Sequence of chain 11.A:
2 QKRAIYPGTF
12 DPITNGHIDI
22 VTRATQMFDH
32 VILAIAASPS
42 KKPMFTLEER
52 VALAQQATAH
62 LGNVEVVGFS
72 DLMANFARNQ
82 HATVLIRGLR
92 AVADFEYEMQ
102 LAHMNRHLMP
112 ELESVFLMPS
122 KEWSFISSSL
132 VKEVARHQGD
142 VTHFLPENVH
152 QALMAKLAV

The small molecule below binds the protein below.
Small molecule (SMILES): c1ccc(Cn2cnc3ncccc32)cc1

Sequence of chain 7.A:
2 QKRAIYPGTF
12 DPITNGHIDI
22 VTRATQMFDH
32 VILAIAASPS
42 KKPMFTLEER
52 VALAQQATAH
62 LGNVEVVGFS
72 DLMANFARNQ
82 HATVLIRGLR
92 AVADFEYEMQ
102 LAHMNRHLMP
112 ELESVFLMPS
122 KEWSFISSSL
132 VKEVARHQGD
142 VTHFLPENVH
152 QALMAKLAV

Binding-site contacts:
Ligand atom N2 contacts residue LEU73 of chain 7.A at 3.6 Å.
Ligand atom C1 contacts residue MET74 of chain 7.A at 3.8 Å (hydrophobic).
Ligand atom N1 contacts residue LEU73 of chain 7.A at 3.6 Å.
Ligand atom C8 contacts residue MET74 of chain 7.A at 3.9 Å (hydrophobic).
Ligand atom C3 contacts residue MET74 of chain 7.A at 3.8 Å (hydrophobic).
Ligand atom C12 contacts residue MET74 of chain 7.A at 3.9 Å (hydrophobic).
Ligand atom C7 contacts residue ASP72 of chain 7.A at 3.9 Å.
Ligand atom C11 contacts residue LEU102 of chain 7.A at 4.1 Å (hydrophobic).
Ligand atom C9 contacts residue LEU102 of chain 7.A at 3.7 Å (hydrophobic).
Ligand atom C11 contacts residue GLU134 of chain 11.A at 3.5 Å.
Ligand atom C contacts residue SO41 of chain 7.G at 3.7 Å.
Ligand atom C4 contacts residue MET74 of chain 7.A at 3.7 Å (hydrophobic).
Ligand atom C2 contacts residue MET74 of chain 7.A at 3.9 Å (hydrophobic).
Ligand atom C11 contacts residue TYR98 of chain 7.A at 4.1 Å (hydrophobic).
Ligand atom C contacts residue HIS138 of chain 11.A at 4.1 Å.
Ligand atom C5 contacts residue TYR98 of chain 7.A at 3.8 Å (hydrophobic).
Ligand atom N contacts residue GLU134 of chain 11.A at 3.8 Å.
Ligand atom C7 contacts residue MET74 of chain 7.A at 3.7 Å (hydrophobic).
Ligand atom N1 contacts residue ASP72 of chain 7.A at 4.0 Å.
Ligand atom N contacts residue MET74 of chain 7.A at 4.0 Å.
Ligand atom C10 contacts residue LEU102 of chain 7.A at 3.5 Å (hydrophobic).
Ligand atom C6 contacts residue TYR98 of chain 7.A at 3.7 Å (hydrophobic).
Ligand atom C2 contacts residue ALA37 of chain 7.A at 3.4 Å (hydrophobic).
Ligand atom C10 contacts residue GLU134 of chain 11.A at 4.0 Å.
Ligand atom C2 contacts residue SER39 of chain 7.A at 4.0 Å.
Ligand atom C6 contacts residue MET74 of chain 7.A at 3.7 Å (hydrophobic).
Ligand atom C4 contacts residue SO41 of chain 7.E at 3.5 Å.
Ligand atom C3 contacts residue ALA37 of chain 7.A at 3.5 Å (hydrophobic).
Ligand atom N contacts residue HIS138 of chain 11.A at 3.9 Å.
Ligand atom C7 contacts residue HIS138 of chain 11.A at 3.7 Å.
Ligand atom C contacts residue GLU134 of chain 11.A at 3.4 Å.
Ligand atom C12 contacts residue GLU134 of chain 11.A at 4.1 Å.
Ligand atom C3 contacts residue SO41 of chain 7.E at 4.1 Å.
Ligand atom C8 contacts residue LEU73 of chain 7.A at 4.1 Å (hydrophobic).
Ligand atom N1 contacts residue MET74 of chain 7.A at 2.9 Å (h-bond).
Ligand atom C5 contacts residue MET74 of chain 7.A at 3.6 Å (hydrophobic).
Ligand atom C10 contacts residue LEU131 of chain 11.A at 4.1 Å (hydrophobic).
Ligand atom C5 contacts residue SO41 of chain 7.E at 3.9 Å.
Ligand atom C4 contacts residue ARG88 of chain 7.A at 3.9 Å.
Ligand atom C9 contacts residue VAL135 of chain 11.A at 3.8 Å (hydrophobic).